Sequence of chain 1.A:
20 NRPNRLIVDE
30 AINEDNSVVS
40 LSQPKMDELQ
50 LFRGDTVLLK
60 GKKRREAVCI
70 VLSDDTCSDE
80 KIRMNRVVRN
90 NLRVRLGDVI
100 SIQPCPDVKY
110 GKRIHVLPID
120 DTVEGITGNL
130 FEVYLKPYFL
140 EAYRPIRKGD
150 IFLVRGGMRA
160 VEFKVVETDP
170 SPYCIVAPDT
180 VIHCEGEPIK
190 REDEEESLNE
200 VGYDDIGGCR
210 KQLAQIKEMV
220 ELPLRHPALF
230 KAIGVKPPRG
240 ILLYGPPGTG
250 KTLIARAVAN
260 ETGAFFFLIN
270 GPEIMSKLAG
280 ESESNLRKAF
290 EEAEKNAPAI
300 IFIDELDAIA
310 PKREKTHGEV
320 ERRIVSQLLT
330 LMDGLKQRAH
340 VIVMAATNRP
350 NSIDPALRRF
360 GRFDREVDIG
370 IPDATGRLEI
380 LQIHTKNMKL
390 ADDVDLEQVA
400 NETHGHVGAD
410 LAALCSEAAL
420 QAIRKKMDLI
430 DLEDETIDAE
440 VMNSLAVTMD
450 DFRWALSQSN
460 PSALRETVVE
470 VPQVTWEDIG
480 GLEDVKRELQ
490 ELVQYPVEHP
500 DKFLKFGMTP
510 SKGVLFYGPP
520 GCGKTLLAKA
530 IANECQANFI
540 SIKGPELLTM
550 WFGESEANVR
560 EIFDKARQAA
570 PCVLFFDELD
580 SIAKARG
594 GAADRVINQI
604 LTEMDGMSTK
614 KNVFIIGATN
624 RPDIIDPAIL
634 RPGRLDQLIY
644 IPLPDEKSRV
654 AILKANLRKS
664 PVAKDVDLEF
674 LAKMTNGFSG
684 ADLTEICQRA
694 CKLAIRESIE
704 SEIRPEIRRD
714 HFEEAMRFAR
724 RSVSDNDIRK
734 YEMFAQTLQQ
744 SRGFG

Sequence of chain 1.F:
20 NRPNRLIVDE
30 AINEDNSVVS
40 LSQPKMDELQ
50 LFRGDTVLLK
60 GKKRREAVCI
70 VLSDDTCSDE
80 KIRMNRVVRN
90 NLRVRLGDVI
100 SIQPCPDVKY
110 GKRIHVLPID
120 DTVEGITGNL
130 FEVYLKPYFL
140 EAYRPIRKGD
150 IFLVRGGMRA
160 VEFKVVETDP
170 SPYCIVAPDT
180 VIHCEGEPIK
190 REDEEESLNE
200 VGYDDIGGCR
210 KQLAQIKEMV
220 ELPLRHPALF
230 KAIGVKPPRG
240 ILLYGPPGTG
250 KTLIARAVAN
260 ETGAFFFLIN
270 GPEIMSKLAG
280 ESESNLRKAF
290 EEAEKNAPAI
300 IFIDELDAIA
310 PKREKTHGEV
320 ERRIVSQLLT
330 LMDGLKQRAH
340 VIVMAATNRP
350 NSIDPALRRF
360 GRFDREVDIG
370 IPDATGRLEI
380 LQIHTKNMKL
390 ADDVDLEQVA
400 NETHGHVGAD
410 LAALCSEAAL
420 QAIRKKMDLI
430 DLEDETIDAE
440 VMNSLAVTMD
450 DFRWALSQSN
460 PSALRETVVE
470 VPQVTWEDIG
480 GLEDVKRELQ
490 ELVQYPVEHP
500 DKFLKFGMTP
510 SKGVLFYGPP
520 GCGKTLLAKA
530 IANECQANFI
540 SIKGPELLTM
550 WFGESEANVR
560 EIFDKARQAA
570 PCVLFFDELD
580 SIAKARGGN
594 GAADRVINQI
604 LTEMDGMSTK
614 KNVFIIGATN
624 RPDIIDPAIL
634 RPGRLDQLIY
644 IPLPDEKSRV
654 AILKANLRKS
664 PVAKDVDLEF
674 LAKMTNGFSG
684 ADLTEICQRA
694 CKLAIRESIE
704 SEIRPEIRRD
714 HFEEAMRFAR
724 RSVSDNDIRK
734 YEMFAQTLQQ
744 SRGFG

This protein binds this small molecule.
Small molecule (SMILES): Nc1ncnc2c1ncn2[C@@H]1O[C@H](COP(=O)(O)OP(=O)(O)OP(O)(O)=S)[C@@H](O)[C@H]1O

Binding-site contacts:
Ligand atom O1A contacts residue MG1 of chain 1.HA at 3.3 Å.
Ligand atom O2B contacts residue THR251 of chain 1.F at 2.7 Å (h-bond).
Ligand atom O3B contacts residue GLY247 of chain 1.F at 3.4 Å (h-bond).
Ligand atom O3G contacts residue LYS250 of chain 1.F at 3.4 Å.
Ligand atom O2G contacts residue MG1 of chain 1.HA at 2.1 Å.
Ligand atom O2B contacts residue MG1 of chain 1.HA at 2.1 Å.
Ligand atom C8 contacts residue GLY407 of chain 1.F at 3.5 Å.
Ligand atom PB contacts residue LYS250 of chain 1.F at 3.6 Å.
Ligand atom O1B contacts residue GLY249 of chain 1.F at 3.2 Å (h-bond).
Ligand atom C8 contacts residue ALA408 of chain 1.F at 3.5 Å (hydrophobic).
Ligand atom O2A contacts residue THR251 of chain 1.F at 3.3 Å.
Ligand atom C8 contacts residue GLY249 of chain 1.F at 3.6 Å.
Ligand atom O1B contacts residue LYS250 of chain 1.F at 3.0 Å (salt-bridge).
Ligand atom S1G contacts residue PRO246 of chain 1.F at 3.5 Å.
Ligand atom N7 contacts residue THR248 of chain 1.F at 3.1 Å (h-bond).
Ligand atom N6 contacts residue THR248 of chain 1.F at 3.4 Å (h-bond).
Ligand atom C1' contacts residue GLY407 of chain 1.F at 3.6 Å.
Ligand atom O1B contacts residue THR248 of chain 1.F at 3.3 Å (h-bond).
Ligand atom N6 contacts residue GLY206 of chain 1.F at 3.2 Å (h-bond).
Ligand atom N7 contacts residue GLY249 of chain 1.F at 3.3 Å.
Ligand atom C4 contacts residue LEU252 of chain 1.F at 3.6 Å (hydrophobic).
Ligand atom O3B contacts residue MG1 of chain 1.HA at 3.1 Å.
Ligand atom O2B contacts residue LYS250 of chain 1.F at 3.5 Å (salt-bridge).
Ligand atom O3G contacts residue GLY247 of chain 1.F at 3.6 Å (h-bond).
Ligand atom N1 contacts residue GLY206 of chain 1.F at 3.4 Å (h-bond).
Ligand atom N1 contacts residue ASP204 of chain 1.F at 3.6 Å.
Ligand atom S1G contacts residue GLY247 of chain 1.F at 3.6 Å.
Ligand atom N7 contacts residue GLY407 of chain 1.F at 3.4 Å.
Ligand atom PG contacts residue MG1 of chain 1.HA at 3.1 Å.
Ligand atom O2A contacts residue LEU252 of chain 1.F at 2.7 Å (h-bond).
Ligand atom O1B contacts residue GLY247 of chain 1.F at 3.4 Å (h-bond).
Ligand atom N3 contacts residue HIS383 of chain 1.F at 3.1 Å (h-bond).
Ligand atom N9 contacts residue GLY407 of chain 1.F at 3.5 Å.
Ligand atom O4' contacts residue ALA408 of chain 1.F at 3.2 Å.
Ligand atom O3G contacts residue ASN347 of chain 1.F at 3.4 Å (h-bond).
Ligand atom O3A contacts residue GLY249 of chain 1.F at 3.4 Å (h-bond).
Ligand atom C2 contacts residue ASP204 of chain 1.F at 3.2 Å.
Ligand atom O1A contacts residue THR251 of chain 1.F at 3.4 Å.
Ligand atom O2' contacts residue HIS383 of chain 1.F at 3.4 Å.
Ligand atom PB contacts residue MG1 of chain 1.HA at 3.1 Å.